Binding-site contacts:
Ligand atom O5 contacts residue ASN111 of chain 1.B at 2.4 Å (h-bond).
Ligand atom C8 contacts residue SER118 of chain 1.B at 4.3 Å.
Ligand atom C1 contacts residue ASN111 of chain 1.B at 1.4 Å.
Ligand atom C8 contacts residue ASN111 of chain 1.B at 4.3 Å.
Ligand atom C7 contacts residue ASP116 of chain 1.B at 3.9 Å.
Ligand atom O7 contacts residue ASP116 of chain 1.B at 4.0 Å.
Ligand atom C5 contacts residue ASN111 of chain 1.B at 3.7 Å.
Ligand atom C7 contacts residue TYR119 of chain 1.B at 3.9 Å (hydrophobic).
Ligand atom N2 contacts residue ASN111 of chain 1.B at 2.8 Å (h-bond).
Ligand atom C8 contacts residue TYR119 of chain 1.B at 3.5 Å (hydrophobic).
Ligand atom N2 contacts residue TYR119 of chain 1.B at 4.5 Å.
Ligand atom O7 contacts residue TYR119 of chain 1.B at 4.0 Å.
Ligand atom C2 contacts residue SER118 of chain 1.B at 4.3 Å.
Ligand atom C2 contacts residue ASN111 of chain 1.B at 2.4 Å.
Ligand atom C7 contacts residue ASN111 of chain 1.B at 3.2 Å.
Ligand atom C4 contacts residue ASN111 of chain 1.B at 4.2 Å.
Ligand atom O7 contacts residue ASN111 of chain 1.B at 3.3 Å (h-bond).
Ligand atom C3 contacts residue ASN111 of chain 1.B at 3.8 Å.
Ligand atom O2 contacts residue ASP116 of chain 1.B at 3.7 Å.
Ligand atom C8 contacts residue ASP116 of chain 1.B at 3.1 Å.

A protein and the small-molecule ligand that binds it are described below.
Small molecule (SMILES): CC(=O)N[C@H]1[C@H](O[C@H]2[C@H](O[C@@H]3O[C@@H](C)[C@@H](O)[C@@H](O)[C@@H]3O)[C@@H](NC(C)=O)CO[C@@H]2CO)O[C@H](CO)[C@@H](O)[C@@H]1O

Sequence of chain 1.B:
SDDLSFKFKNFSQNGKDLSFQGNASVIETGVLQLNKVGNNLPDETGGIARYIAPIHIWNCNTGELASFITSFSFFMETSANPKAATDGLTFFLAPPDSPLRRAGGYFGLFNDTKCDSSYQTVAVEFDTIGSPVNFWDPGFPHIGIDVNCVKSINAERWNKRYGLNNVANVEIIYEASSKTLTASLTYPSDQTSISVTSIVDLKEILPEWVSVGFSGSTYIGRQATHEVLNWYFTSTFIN